Sequence of chain 9.E:
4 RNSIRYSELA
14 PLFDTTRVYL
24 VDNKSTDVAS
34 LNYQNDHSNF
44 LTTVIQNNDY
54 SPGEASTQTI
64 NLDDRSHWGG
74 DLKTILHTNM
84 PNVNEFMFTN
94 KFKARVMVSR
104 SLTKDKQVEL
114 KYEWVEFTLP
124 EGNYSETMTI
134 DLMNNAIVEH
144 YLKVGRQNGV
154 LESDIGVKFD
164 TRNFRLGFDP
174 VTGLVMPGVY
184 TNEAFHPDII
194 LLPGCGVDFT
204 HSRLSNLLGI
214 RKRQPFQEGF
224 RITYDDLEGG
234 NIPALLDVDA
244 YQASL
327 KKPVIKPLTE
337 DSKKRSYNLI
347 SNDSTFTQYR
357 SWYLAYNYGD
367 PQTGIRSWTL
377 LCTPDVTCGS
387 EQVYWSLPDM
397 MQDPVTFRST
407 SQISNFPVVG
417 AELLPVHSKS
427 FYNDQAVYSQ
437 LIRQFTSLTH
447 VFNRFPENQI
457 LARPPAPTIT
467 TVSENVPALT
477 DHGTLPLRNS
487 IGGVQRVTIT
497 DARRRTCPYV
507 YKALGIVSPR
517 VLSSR

This protein binds this small molecule.
Small molecule (SMILES): CC(C)[C@H](NC(=O)[C@@H]1CCCN1C(=O)[C@H](CC(N)=O)NC(=O)[C@H](Cc1ccccc1)NC(=O)[C@@H](N)[C@@H](C)O)C(=O)N[C@@H](Cc1ccc(O)cc1)C(=O)N1CCC[C@H]1C(=O)N[C@@H](Cc1ccc(O)cc1)C(=O)N[C@@H](CC(=O)O)C(=O)N[C@H](C=O)[C@@H](C)O

Sequence of chain 9.D:
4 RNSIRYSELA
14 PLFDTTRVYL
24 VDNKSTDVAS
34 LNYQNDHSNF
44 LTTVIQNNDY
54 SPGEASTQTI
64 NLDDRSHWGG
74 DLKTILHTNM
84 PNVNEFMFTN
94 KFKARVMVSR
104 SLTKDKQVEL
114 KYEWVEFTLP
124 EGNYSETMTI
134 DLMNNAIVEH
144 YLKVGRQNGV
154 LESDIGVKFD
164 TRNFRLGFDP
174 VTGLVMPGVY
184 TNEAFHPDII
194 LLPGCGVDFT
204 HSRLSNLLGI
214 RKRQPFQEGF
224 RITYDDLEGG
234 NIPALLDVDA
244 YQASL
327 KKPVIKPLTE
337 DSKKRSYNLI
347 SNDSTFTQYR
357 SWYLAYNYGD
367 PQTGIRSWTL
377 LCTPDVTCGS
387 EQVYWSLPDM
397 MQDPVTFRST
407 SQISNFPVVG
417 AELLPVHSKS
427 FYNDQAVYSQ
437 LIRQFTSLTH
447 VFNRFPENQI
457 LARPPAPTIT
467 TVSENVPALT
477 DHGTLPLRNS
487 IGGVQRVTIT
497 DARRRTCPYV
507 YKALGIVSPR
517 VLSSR

Binding-site contacts:
Ligand atom CB contacts residue ARG450 of chain 9.D at 3.6 Å.
Ligand atom CZ contacts residue THR445 of chain 9.D at 3.4 Å.
Ligand atom CE2 contacts residue MET179 of chain 9.E at 3.8 Å (hydrophobic).
Ligand atom CD1 contacts residue PRO180 of chain 9.E at 3.5 Å (hydrophobic).
Ligand atom O contacts residue ARG149 of chain 9.D at 2.6 Å (salt-bridge).
Ligand atom O contacts residue ARG450 of chain 9.D at 3.3 Å (salt-bridge).
Ligand atom CE1 contacts residue ARG149 of chain 9.D at 3.6 Å.
Ligand atom OD2 contacts residue LYS339 of chain 9.D at 3.6 Å.
Ligand atom CG contacts residue PRO452 of chain 9.D at 3.5 Å (hydrophobic).
Ligand atom OH contacts residue MET179 of chain 9.E at 3.5 Å (h-bond).
Ligand atom OH contacts residue LEU239 of chain 9.E at 3.7 Å.
Ligand atom CG contacts residue ARG450 of chain 9.D at 3.5 Å.
Ligand atom CG2 contacts residue LEU145 of chain 9.D at 3.8 Å (hydrophobic).
Ligand atom CZ contacts residue ASP172 of chain 9.E at 3.9 Å.
Ligand atom CG1 contacts residue ARG450 of chain 9.D at 3.4 Å.
Ligand atom CB contacts residue LYS339 of chain 9.D at 2.9 Å.
Ligand atom CG1 contacts residue PHE451 of chain 9.D at 3.4 Å (hydrophobic).
Ligand atom OD1 contacts residue LYS339 of chain 9.D at 2.9 Å (salt-bridge).
Ligand atom CE1 contacts residue PRO180 of chain 9.E at 3.2 Å (hydrophobic).
Ligand atom CE1 contacts residue THR445 of chain 9.D at 3.3 Å.
Ligand atom CE2 contacts residue HIS446 of chain 9.D at 3.5 Å.
Ligand atom O contacts residue HIS446 of chain 9.D at 2.8 Å.
Ligand atom CA contacts residue GLU155 of chain 9.D at 3.9 Å.
Ligand atom CG contacts residue TYR244 of chain 9.E at 3.1 Å (hydrophobic).
Ligand atom CG1 contacts residue GLU155 of chain 9.D at 3.8 Å.
Ligand atom CG contacts residue GLU155 of chain 9.D at 3.8 Å.
Ligand atom CG contacts residue LYS339 of chain 9.D at 3.8 Å.
Ligand atom C contacts residue ARG149 of chain 9.D at 3.8 Å.
Ligand atom CZ contacts residue HIS446 of chain 9.D at 3.7 Å.
Ligand atom CZ contacts residue ARG149 of chain 9.D at 3.8 Å.
Ligand atom CD contacts residue ARG450 of chain 9.D at 2.9 Å.
Ligand atom CB contacts residue PRO452 of chain 9.D at 3.9 Å (hydrophobic).
Ligand atom CG2 contacts residue GLU155 of chain 9.D at 3.7 Å.
Ligand atom OD1 contacts residue GLU155 of chain 9.D at 3.8 Å.
Ligand atom ND2 contacts residue GLU155 of chain 9.D at 3.1 Å (salt-bridge).
Ligand atom C contacts residue HIS446 of chain 9.D at 3.4 Å.
Ligand atom OH contacts residue THR445 of chain 9.D at 3.2 Å.
Ligand atom CB contacts residue GLN245 of chain 9.E at 3.5 Å.
Ligand atom OH contacts residue HIS446 of chain 9.D at 3.1 Å (h-bond).
Ligand atom CA contacts residue LYS339 of chain 9.D at 3.1 Å.